Sequence of chain 1.A:
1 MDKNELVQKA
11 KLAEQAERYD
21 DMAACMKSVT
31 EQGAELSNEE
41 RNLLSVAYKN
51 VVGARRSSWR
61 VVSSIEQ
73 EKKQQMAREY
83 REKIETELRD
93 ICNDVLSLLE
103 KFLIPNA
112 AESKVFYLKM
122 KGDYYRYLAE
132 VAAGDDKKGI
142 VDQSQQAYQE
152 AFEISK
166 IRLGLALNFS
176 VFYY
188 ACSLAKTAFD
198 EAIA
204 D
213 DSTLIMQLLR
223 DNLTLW

Binding-site contacts:
Ligand atom P contacts residue ARG127 of chain 1.A at 3.1 Å.
Ligand atom O1P contacts residue TYR128 of chain 1.A at 2.5 Å (h-bond).
Ligand atom CA contacts residue ASN224 of chain 1.A at 3.7 Å.
Ligand atom O contacts residue VAL176 of chain 1.A at 4.0 Å.
Ligand atom CA contacts residue LEU172 of chain 1.A at 3.7 Å (hydrophobic).
Ligand atom O3P contacts residue ARG56 of chain 1.A at 4.0 Å.
Ligand atom C contacts residue LYS49 of chain 1.A at 2.9 Å.
Ligand atom CB contacts residue ASN173 of chain 1.A at 3.3 Å.
Ligand atom O contacts residue ASN173 of chain 1.A at 2.7 Å (h-bond).
Ligand atom OG contacts residue ARG127 of chain 1.A at 3.3 Å (salt-bridge).
Ligand atom O2P contacts residue ARG56 of chain 1.A at 2.7 Å (salt-bridge).
Ligand atom P contacts residue TYR128 of chain 1.A at 3.6 Å.
Ligand atom O contacts residue TRP228 of chain 1.A at 4.0 Å.
Ligand atom O2P contacts residue ARG60 of chain 1.A at 4.0 Å.
Ligand atom O1P contacts residue ARG56 of chain 1.A at 3.5 Å (salt-bridge).
Ligand atom C contacts residue LYS49 of chain 1.A at 4.2 Å.
Ligand atom C contacts residue LEU172 of chain 1.A at 3.5 Å (hydrophobic).
Ligand atom O contacts residue LYS49 of chain 1.A at 3.7 Å.
Ligand atom O2P contacts residue ARG127 of chain 1.A at 2.9 Å (salt-bridge).
Ligand atom O1P contacts residue ARG127 of chain 1.A at 2.6 Å (salt-bridge).
Ligand atom CA contacts residue LYS49 of chain 1.A at 3.0 Å.
Ligand atom O contacts residue LEU172 of chain 1.A at 3.3 Å.
Ligand atom N contacts residue LEU220 of chain 1.A at 4.3 Å.
Ligand atom O contacts residue VAL46 of chain 1.A at 3.8 Å.
Ligand atom CA contacts residue ASN173 of chain 1.A at 3.0 Å.
Ligand atom N contacts residue LYS49 of chain 1.A at 2.6 Å (salt-bridge).
Ligand atom N contacts residue LEU172 of chain 1.A at 3.9 Å.
Ligand atom N contacts residue VAL176 of chain 1.A at 4.1 Å.
Ligand atom N contacts residue LYS49 of chain 1.A at 3.9 Å.
Ligand atom CA contacts residue LEU227 of chain 1.A at 4.2 Å (hydrophobic).
Ligand atom N contacts residue TYR179 of chain 1.A at 3.7 Å.
Ligand atom P contacts residue ARG56 of chain 1.A at 3.4 Å.
Ligand atom CA contacts residue LYS49 of chain 1.A at 3.5 Å.
Ligand atom O3P contacts residue TYR128 of chain 1.A at 3.8 Å.
Ligand atom N contacts residue ASN224 of chain 1.A at 4.0 Å.
Ligand atom N contacts residue LEU172 of chain 1.A at 4.4 Å.
Ligand atom OG contacts residue ASN173 of chain 1.A at 3.5 Å (h-bond).
Ligand atom O contacts residue ASN224 of chain 1.A at 4.2 Å.
Ligand atom C contacts residue ASN173 of chain 1.A at 3.2 Å.
Ligand atom N contacts residue ASN173 of chain 1.A at 4.4 Å.

A small-molecule ligand and the protein it binds are described below.
Small molecule (SMILES): NCC(=O)NCC(=O)NCC(=O)N[C@@H](COP(=O)(O)O)C(=O)NCC(=O)NCC(=O)NCC=O